Binding-site contacts:
Ligand atom N2 contacts residue ASN231 of chain 3.A at 2.7 Å (h-bond).
Ligand atom C4 contacts residue ASN231 of chain 3.A at 4.1 Å.
Ligand atom O6 contacts residue ASN231 of chain 3.A at 4.1 Å.
Ligand atom O5 contacts residue ASN231 of chain 3.A at 2.4 Å (h-bond).
Ligand atom C2 contacts residue ASN231 of chain 3.A at 2.3 Å.
Ligand atom C5 contacts residue ASN231 of chain 3.A at 3.7 Å.
Ligand atom C3 contacts residue ASN231 of chain 3.A at 3.7 Å.
Ligand atom O6 contacts residue LYS160 of chain 3.A at 3.2 Å (salt-bridge).
Ligand atom C1 contacts residue ASN231 of chain 3.A at 1.4 Å.
Ligand atom O7 contacts residue ASN231 of chain 3.A at 3.7 Å.
Ligand atom C8 contacts residue ASN231 of chain 3.A at 4.5 Å.
Ligand atom C7 contacts residue ASN231 of chain 3.A at 3.4 Å.
Ligand atom C6 contacts residue LYS160 of chain 3.A at 4.3 Å.

A protein and the small-molecule ligand that binds it are described below.
Small molecule (SMILES): CC(=O)N[C@@H]1[C@@H](O)[C@H](O)[C@@H](CO)O[C@H]1O

Sequence of chain 3.A:
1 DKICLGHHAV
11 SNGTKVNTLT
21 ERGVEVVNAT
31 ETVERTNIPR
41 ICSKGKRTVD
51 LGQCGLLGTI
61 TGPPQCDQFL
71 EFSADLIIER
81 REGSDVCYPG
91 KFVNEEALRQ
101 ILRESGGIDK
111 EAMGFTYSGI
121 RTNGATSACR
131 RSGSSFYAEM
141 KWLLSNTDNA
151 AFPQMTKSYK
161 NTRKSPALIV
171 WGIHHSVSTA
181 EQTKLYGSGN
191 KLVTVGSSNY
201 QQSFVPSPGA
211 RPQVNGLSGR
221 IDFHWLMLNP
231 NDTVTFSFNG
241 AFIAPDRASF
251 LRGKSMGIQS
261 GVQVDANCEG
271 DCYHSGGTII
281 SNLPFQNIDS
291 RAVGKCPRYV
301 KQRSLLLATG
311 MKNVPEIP